Sequence of chain 1.F:
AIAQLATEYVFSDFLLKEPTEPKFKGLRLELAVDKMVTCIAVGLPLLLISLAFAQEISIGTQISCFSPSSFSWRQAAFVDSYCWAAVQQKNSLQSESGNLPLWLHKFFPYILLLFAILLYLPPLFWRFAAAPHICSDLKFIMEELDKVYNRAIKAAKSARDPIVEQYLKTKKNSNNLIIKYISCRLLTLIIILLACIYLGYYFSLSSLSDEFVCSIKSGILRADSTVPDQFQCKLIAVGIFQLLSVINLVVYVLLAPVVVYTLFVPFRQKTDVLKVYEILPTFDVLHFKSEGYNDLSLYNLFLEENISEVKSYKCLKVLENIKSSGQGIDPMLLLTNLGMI

A protein and the small-molecule ligand that binds it are described below.
Small molecule (SMILES): CC(C)CCC[C@@H](C)[C@H]1CC[C@H]2[C@@H]3CC=C4C[C@@H](O)CC[C@]4(C)[C@H]3CC[C@]12C

Binding-site contacts:
Ligand atom C22 contacts residue ILE229 of chain 1.F at 4.0 Å (hydrophobic).
Ligand atom C7 contacts residue TYR233 of chain 1.F at 4.5 Å (hydrophobic).
Ligand atom C21 contacts residue TYR230 of chain 1.F at 3.4 Å (hydrophobic).
Ligand atom C11 contacts residue LEU101 of chain 1.F at 4.3 Å (hydrophobic).
Ligand atom C27 contacts residue PHE116 of chain 1.F at 3.9 Å (hydrophobic).
Ligand atom C1 contacts residue PTY1 of chain 1.TA at 3.9 Å.
Ligand atom O1 contacts residue PTY1 of chain 1.TA at 4.0 Å.
Ligand atom C25 contacts residue LEU226 of chain 1.F at 4.1 Å (hydrophobic).
Ligand atom C15 contacts residue TYR233 of chain 1.F at 4.2 Å (hydrophobic).
Ligand atom C21 contacts residue PTY1 of chain 1.TA at 3.5 Å.
Ligand atom C16 contacts residue TYR233 of chain 1.F at 4.1 Å (hydrophobic).
Ligand atom C26 contacts residue PTY1 of chain 1.TA at 4.3 Å.
Ligand atom C7 contacts residue CLR1 of chain 1.XA at 3.8 Å.
Ligand atom C6 contacts residue CLR1 of chain 1.XA at 4.3 Å.
Ligand atom C9 contacts residue LEU101 of chain 1.F at 4.5 Å (hydrophobic).
Ligand atom C12 contacts residue LEU101 of chain 1.F at 4.5 Å (hydrophobic).
Ligand atom C23 contacts residue ILE229 of chain 1.F at 4.5 Å (hydrophobic).
Ligand atom C11 contacts residue PTY1 of chain 1.TA at 3.4 Å.
Ligand atom C15 contacts residue CLR1 of chain 1.XA at 4.2 Å.
Ligand atom C25 contacts residue PTY1 of chain 1.TA at 4.2 Å.
Ligand atom C17 contacts residue TYR233 of chain 1.F at 4.3 Å (hydrophobic).
Ligand atom C24 contacts residue PTY1 of chain 1.TA at 4.4 Å.
Ligand atom C27 contacts residue LEU226 of chain 1.F at 4.3 Å (hydrophobic).
Ligand atom C27 contacts residue PTY1 of chain 1.TA at 3.2 Å.
Ligand atom C20 contacts residue PTY1 of chain 1.TA at 3.9 Å.
Ligand atom C24 contacts residue TYR230 of chain 1.F at 4.1 Å (hydrophobic).
Ligand atom C2 contacts residue PTY1 of chain 1.TA at 4.3 Å.
Ligand atom C1 contacts residue LEU101 of chain 1.F at 4.0 Å (hydrophobic).
Ligand atom C12 contacts residue PTY1 of chain 1.TA at 3.2 Å.
Ligand atom C24 contacts residue LEU226 of chain 1.F at 4.2 Å (hydrophobic).